Binding-site contacts:
Ligand atom C07 contacts residue LYS397 of chain 1.E at 3.4 Å.
Ligand atom C01 contacts residue MET391 of chain 1.E at 3.6 Å (hydrophobic).
Ligand atom C04 contacts residue LYS397 of chain 1.E at 2.6 Å.
Ligand atom C25 contacts residue PHE346 of chain 1.E at 3.8 Å (hydrophobic).
Ligand atom C10 contacts residue MET391 of chain 1.E at 3.6 Å (hydrophobic).
Ligand atom C01 contacts residue ILE389 of chain 1.E at 3.0 Å (hydrophobic).
Ligand atom N09 contacts residue LYS397 of chain 1.E at 2.6 Å (salt-bridge).
Ligand atom O15 contacts residue TRP392 of chain 1.E at 3.7 Å.
Ligand atom O15 contacts residue MET391 of chain 1.E at 3.1 Å.
Ligand atom C18 contacts residue MET441 of chain 1.E at 3.6 Å (hydrophobic).
Ligand atom C26 contacts residue PHE346 of chain 1.E at 3.3 Å (hydrophobic).
Ligand atom C03 contacts residue LYS397 of chain 1.E at 3.3 Å.
Ligand atom O02 contacts residue LYS397 of chain 1.E at 4.1 Å.
Ligand atom C04 contacts residue MET399 of chain 1.E at 3.8 Å (hydrophobic).
Ligand atom N06 contacts residue ASP81 of chain 1.E at 4.1 Å.
Ligand atom C30 contacts residue TRP392 of chain 1.E at 3.9 Å (hydrophobic).
Ligand atom C10 contacts residue LYS397 of chain 1.E at 3.2 Å.
Ligand atom C05 contacts residue LYS397 of chain 1.E at 2.6 Å.
Ligand atom C01 contacts residue LYS397 of chain 1.E at 3.9 Å.
Ligand atom C20 contacts residue TRP80 of chain 1.E at 4.1 Å (hydrophobic).
Ligand atom C11 contacts residue MET391 of chain 1.E at 3.5 Å (hydrophobic).
Ligand atom C08 contacts residue MET391 of chain 1.E at 3.6 Å (hydrophobic).
Ligand atom C29 contacts residue TRP392 of chain 1.E at 3.3 Å (hydrophobic).
Ligand atom N06 contacts residue LYS397 of chain 1.E at 2.6 Å.
Ligand atom C29 contacts residue VAL220 of chain 1.E at 3.4 Å (hydrophobic).
Ligand atom C14 contacts residue MET391 of chain 1.E at 4.1 Å (hydrophobic).
Ligand atom N09 contacts residue MET391 of chain 1.E at 3.7 Å.
Ligand atom O13 contacts residue TRP80 of chain 1.E at 3.5 Å.
Ligand atom C27 contacts residue PHE346 of chain 1.E at 3.6 Å (hydrophobic).
Ligand atom N09 contacts residue ASP81 of chain 1.E at 3.8 Å.
Ligand atom C07 contacts residue MET391 of chain 1.E at 3.7 Å (hydrophobic).
Ligand atom C27 contacts residue TRP392 of chain 1.E at 4.0 Å (hydrophobic).
Ligand atom C04 contacts residue ALA398 of chain 1.E at 3.6 Å (hydrophobic).
Ligand atom O15 contacts residue ASN390 of chain 1.E at 3.8 Å.
Ligand atom C01 contacts residue ASN390 of chain 1.E at 3.0 Å.
Ligand atom C12 contacts residue MET391 of chain 1.E at 4.2 Å (hydrophobic).
Ligand atom C28 contacts residue TRP392 of chain 1.E at 3.4 Å (hydrophobic).
Ligand atom C08 contacts residue LYS397 of chain 1.E at 3.9 Å.
Ligand atom C30 contacts residue VAL220 of chain 1.E at 3.3 Å (hydrophobic).
Ligand atom C05 contacts residue ALA398 of chain 1.E at 3.5 Å (hydrophobic).

This small molecule binds to this protein.
Small molecule (SMILES): COc1ccnc2[nH]cc(C(=O)C(=O)N3CCN(C(=O)c4ccccc4)C[C@H]3C)c12

Sequence of chain 1.E:
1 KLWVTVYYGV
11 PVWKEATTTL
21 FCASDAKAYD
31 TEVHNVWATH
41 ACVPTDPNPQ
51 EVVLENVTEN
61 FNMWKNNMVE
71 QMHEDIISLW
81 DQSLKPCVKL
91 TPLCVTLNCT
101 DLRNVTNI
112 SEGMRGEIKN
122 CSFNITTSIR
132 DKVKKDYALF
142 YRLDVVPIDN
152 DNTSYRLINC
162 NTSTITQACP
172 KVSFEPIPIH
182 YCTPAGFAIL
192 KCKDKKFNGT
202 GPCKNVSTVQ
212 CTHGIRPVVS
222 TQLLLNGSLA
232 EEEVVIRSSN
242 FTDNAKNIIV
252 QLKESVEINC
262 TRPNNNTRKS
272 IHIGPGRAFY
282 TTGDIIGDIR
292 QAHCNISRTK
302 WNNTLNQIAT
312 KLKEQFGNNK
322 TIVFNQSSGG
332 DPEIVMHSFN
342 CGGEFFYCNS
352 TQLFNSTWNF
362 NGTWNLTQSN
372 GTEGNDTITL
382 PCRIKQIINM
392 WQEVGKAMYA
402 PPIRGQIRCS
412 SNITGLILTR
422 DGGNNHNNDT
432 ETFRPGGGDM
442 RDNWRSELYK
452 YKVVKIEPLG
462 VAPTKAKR